Binding-site contacts:
Ligand atom C15 contacts residue TRP82 of chain 8.A at 4.0 Å (hydrophobic).
Ligand atom C11 contacts residue GLY439 of chain 8.A at 4.3 Å.
Ligand atom N14 contacts residue VXA1 of chain 8.J at 4.4 Å.
Ligand atom C13 contacts residue TRP82 of chain 8.A at 3.8 Å (hydrophobic).
Ligand atom C21 contacts residue PHE329 of chain 8.A at 4.3 Å (hydrophobic).
Ligand atom C19 contacts residue TYR332 of chain 8.A at 3.9 Å (hydrophobic).
Ligand atom C13 contacts residue GLY115 of chain 8.A at 4.0 Å.
Ligand atom C20 contacts residue ALA328 of chain 8.A at 4.0 Å (hydrophobic).
Ligand atom C22 contacts residue SER198 of chain 8.A at 4.0 Å.
Ligand atom C20 contacts residue TYR332 of chain 8.A at 3.8 Å (hydrophobic).
Ligand atom O12 contacts residue VXA1 of chain 8.J at 4.3 Å.
Ligand atom C19 contacts residue ALA328 of chain 8.A at 4.0 Å (hydrophobic).
Ligand atom C13 contacts residue GLY116 of chain 8.A at 4.2 Å.
Ligand atom C11 contacts residue TRP82 of chain 8.A at 3.3 Å (hydrophobic).
Ligand atom C11 contacts residue ILE442 of chain 8.A at 4.0 Å (hydrophobic).
Ligand atom C13 contacts residue TYR128 of chain 8.A at 4.0 Å (hydrophobic).
Ligand atom C22 contacts residue HIS438 of chain 8.A at 4.0 Å.
Ligand atom N14 contacts residue GLU197 of chain 8.A at 3.9 Å.
Ligand atom O12 contacts residue HIS438 of chain 8.A at 3.4 Å.
Ligand atom C22 contacts residue GLU197 of chain 8.A at 3.2 Å.
Ligand atom C11 contacts residue TYR128 of chain 8.A at 4.2 Å (hydrophobic).
Ligand atom C20 contacts residue PHE329 of chain 8.A at 3.6 Å (hydrophobic).
Ligand atom C16 contacts residue TRP82 of chain 8.A at 3.9 Å (hydrophobic).
Ligand atom C22 contacts residue VXA1 of chain 8.J at 3.1 Å.
Ligand atom S17 contacts residue TRP82 of chain 8.A at 4.0 Å.
Ligand atom O12 contacts residue PHE329 of chain 8.A at 4.1 Å.
Ligand atom C21 contacts residue TYR332 of chain 8.A at 4.0 Å (hydrophobic).
Ligand atom C22 contacts residue GLY116 of chain 8.A at 3.9 Å.
Ligand atom C11 contacts residue GLU197 of chain 8.A at 3.4 Å.
Ligand atom C22 contacts residue GLY115 of chain 8.A at 4.2 Å.
Ligand atom N14 contacts residue TRP82 of chain 8.A at 4.1 Å.

A small-molecule ligand and the protein it binds are described below.
Small molecule (SMILES): CCCC(=O)SCC[N+](C)(C)C

Sequence of chain 8.A:
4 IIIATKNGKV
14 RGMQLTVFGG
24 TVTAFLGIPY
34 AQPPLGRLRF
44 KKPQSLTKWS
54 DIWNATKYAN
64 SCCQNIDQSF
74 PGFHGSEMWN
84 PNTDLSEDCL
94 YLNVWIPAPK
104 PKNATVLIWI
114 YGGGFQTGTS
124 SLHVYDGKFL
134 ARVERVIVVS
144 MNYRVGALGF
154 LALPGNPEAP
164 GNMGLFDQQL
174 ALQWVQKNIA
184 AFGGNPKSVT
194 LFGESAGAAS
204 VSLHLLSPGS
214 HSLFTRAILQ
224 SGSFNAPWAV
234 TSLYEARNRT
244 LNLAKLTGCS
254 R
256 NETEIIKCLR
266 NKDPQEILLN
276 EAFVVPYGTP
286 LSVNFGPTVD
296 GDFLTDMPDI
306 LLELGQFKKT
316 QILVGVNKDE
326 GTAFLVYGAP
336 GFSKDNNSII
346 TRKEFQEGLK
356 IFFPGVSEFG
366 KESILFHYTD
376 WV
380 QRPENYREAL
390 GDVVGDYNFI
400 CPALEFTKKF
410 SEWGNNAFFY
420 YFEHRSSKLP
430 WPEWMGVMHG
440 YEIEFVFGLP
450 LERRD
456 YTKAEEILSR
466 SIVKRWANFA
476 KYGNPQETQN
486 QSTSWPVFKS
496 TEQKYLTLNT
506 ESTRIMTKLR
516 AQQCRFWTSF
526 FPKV